Binding-site contacts:
Ligand atom C4 contacts residue ASN129 of chain 1.E at 4.3 Å.
Ligand atom C7 contacts residue ASN129 of chain 1.E at 4.0 Å.
Ligand atom N2 contacts residue ASN129 of chain 1.E at 2.9 Å (h-bond).
Ligand atom O5 contacts residue ASN129 of chain 1.E at 2.5 Å (h-bond).
Ligand atom O5 contacts residue PRO128 of chain 1.E at 4.4 Å.
Ligand atom C5 contacts residue ASN129 of chain 1.E at 3.7 Å.
Ligand atom C1 contacts residue ASN129 of chain 1.E at 1.5 Å.
Ligand atom C3 contacts residue ASN129 of chain 1.E at 3.9 Å.
Ligand atom C2 contacts residue ASN129 of chain 1.E at 2.6 Å.

Sequence of chain 1.E:
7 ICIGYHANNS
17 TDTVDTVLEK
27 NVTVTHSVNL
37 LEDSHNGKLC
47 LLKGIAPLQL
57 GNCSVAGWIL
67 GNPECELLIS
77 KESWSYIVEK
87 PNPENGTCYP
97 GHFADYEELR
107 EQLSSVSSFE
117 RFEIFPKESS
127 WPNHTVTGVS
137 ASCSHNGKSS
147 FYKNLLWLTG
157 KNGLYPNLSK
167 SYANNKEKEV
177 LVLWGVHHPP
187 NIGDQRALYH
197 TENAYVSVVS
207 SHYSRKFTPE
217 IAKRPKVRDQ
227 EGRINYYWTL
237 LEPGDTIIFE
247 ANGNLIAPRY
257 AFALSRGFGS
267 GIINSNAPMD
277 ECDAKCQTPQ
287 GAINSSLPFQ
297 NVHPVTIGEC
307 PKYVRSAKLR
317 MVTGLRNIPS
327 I

A small-molecule ligand and the protein it binds are described below.
Small molecule (SMILES): CC(=O)N[C@@H]1[C@@H](O)[C@H](O)[C@@H](CO)O[C@H]1O